Binding-site contacts:
Ligand atom C3 contacts residue ASN118 of chain 1.B at 3.8 Å.
Ligand atom C3 contacts residue TYR135 of chain 1.B at 4.4 Å (hydrophobic).
Ligand atom C8 contacts residue TYR135 of chain 1.B at 3.8 Å (hydrophobic).
Ligand atom C8 contacts residue LEU137 of chain 1.B at 4.0 Å (hydrophobic).
Ligand atom C4 contacts residue ASN118 of chain 1.B at 4.2 Å.
Ligand atom C2 contacts residue ASN118 of chain 1.B at 2.5 Å.
Ligand atom N2 contacts residue LEU137 of chain 1.B at 4.5 Å.
Ligand atom C7 contacts residue TYR135 of chain 1.B at 3.5 Å (hydrophobic).
Ligand atom C1 contacts residue ASN118 of chain 1.B at 1.4 Å.
Ligand atom N2 contacts residue ASP290 of chain 1.B at 4.3 Å.
Ligand atom O5 contacts residue ASN118 of chain 1.B at 2.4 Å (h-bond).
Ligand atom C7 contacts residue ASN118 of chain 1.B at 3.8 Å.
Ligand atom C8 contacts residue ASP290 of chain 1.B at 3.1 Å.
Ligand atom C7 contacts residue ASP290 of chain 1.B at 3.9 Å.
Ligand atom N2 contacts residue TYR135 of chain 1.B at 4.3 Å.
Ligand atom O7 contacts residue TYR135 of chain 1.B at 3.0 Å (h-bond).
Ligand atom O7 contacts residue ASN118 of chain 1.B at 4.4 Å.
Ligand atom N2 contacts residue ASN118 of chain 1.B at 2.9 Å (h-bond).
Ligand atom C5 contacts residue ASN118 of chain 1.B at 3.7 Å.

This small molecule binds to this protein.
Small molecule (SMILES): CC(=O)N[C@H]1[C@H](O[C@H]2[C@H](O)[C@@H](NC(C)=O)CO[C@@H]2CO)O[C@H](CO)[C@@H](O[C@@H]2O[C@H](CO)[C@@H](O)[C@H](O)[C@@H]2O)[C@@H]1O

Sequence of chain 1.B:
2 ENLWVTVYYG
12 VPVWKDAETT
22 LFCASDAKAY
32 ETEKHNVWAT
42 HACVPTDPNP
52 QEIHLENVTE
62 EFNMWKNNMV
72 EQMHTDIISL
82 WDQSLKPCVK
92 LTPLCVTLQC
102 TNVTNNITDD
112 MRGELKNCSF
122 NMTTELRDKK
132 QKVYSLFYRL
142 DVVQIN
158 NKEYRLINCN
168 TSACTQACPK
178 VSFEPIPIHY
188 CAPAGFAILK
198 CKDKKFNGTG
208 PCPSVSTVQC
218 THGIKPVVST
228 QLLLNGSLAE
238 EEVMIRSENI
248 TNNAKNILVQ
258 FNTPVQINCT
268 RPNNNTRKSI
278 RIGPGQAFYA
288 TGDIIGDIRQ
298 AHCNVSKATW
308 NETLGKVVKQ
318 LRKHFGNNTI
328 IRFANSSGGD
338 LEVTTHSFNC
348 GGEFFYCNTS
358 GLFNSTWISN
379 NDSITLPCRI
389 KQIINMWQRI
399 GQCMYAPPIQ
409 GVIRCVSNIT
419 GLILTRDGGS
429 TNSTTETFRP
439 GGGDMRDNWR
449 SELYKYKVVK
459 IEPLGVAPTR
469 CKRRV